Sequence of chain 1.A:
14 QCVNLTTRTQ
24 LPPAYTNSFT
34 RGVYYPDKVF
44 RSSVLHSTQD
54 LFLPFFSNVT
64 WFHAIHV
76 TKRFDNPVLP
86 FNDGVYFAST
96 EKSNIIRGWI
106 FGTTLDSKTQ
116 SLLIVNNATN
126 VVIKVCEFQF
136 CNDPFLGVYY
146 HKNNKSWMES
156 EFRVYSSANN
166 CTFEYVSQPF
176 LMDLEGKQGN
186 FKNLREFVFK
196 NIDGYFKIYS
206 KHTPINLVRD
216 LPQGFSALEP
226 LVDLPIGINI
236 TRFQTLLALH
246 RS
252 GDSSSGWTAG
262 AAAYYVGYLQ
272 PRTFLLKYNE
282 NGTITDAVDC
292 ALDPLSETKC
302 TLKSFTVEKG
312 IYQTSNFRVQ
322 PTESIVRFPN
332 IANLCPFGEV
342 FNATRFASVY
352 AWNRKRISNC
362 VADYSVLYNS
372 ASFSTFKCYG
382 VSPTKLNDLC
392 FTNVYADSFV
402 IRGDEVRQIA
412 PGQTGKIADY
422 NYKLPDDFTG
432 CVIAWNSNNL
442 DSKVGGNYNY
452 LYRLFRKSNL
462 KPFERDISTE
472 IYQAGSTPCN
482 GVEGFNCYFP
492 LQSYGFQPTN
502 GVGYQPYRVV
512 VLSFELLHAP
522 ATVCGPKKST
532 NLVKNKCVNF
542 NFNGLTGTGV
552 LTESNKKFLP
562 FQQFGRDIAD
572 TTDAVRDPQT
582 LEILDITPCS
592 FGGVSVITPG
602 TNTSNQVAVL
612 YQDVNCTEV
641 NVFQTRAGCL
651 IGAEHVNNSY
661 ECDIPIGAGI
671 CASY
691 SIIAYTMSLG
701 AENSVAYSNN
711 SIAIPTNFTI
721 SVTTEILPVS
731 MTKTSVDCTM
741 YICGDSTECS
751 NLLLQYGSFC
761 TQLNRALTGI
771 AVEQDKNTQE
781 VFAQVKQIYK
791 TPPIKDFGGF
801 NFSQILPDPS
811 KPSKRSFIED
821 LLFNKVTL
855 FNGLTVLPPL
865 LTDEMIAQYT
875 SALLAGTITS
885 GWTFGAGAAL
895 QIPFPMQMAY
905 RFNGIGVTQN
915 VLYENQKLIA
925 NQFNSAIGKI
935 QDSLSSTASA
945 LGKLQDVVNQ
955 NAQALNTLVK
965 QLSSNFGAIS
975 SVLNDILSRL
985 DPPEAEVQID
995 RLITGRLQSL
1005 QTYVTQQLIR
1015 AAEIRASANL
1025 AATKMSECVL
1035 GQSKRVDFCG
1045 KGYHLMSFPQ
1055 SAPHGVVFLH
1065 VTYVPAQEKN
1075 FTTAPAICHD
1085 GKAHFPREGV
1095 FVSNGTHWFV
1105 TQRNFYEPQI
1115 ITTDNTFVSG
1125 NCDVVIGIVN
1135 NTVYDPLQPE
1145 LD

Binding-site contacts:
Ligand atom C5 contacts residue ASN125 of chain 1.A at 3.3 Å.
Ligand atom C1 contacts residue ASN125 of chain 1.A at 3.6 Å.
Ligand atom C3 contacts residue THR124 of chain 1.A at 4.5 Å.
Ligand atom N2 contacts residue ASN125 of chain 1.A at 4.3 Å.
Ligand atom C6 contacts residue ASN125 of chain 1.A at 3.8 Å.
Ligand atom O4 contacts residue ASN125 of chain 1.A at 4.1 Å.
Ligand atom C1 contacts residue ASN122 of chain 1.A at 4.4 Å.
Ligand atom O7 contacts residue PHE157 of chain 1.A at 4.2 Å.
Ligand atom N2 contacts residue THR124 of chain 1.A at 3.7 Å.
Ligand atom C8 contacts residue GLU154 of chain 1.A at 3.3 Å.
Ligand atom C6 contacts residue VAL127 of chain 1.A at 4.1 Å (hydrophobic).
Ligand atom C2 contacts residue ASN125 of chain 1.A at 4.0 Å.
Ligand atom C4 contacts residue ASN125 of chain 1.A at 3.9 Å.
Ligand atom C7 contacts residue ASN122 of chain 1.A at 4.2 Å.
Ligand atom C2 contacts residue THR124 of chain 1.A at 4.5 Å.
Ligand atom C8 contacts residue THR124 of chain 1.A at 4.5 Å.
Ligand atom O5 contacts residue ASN125 of chain 1.A at 3.8 Å.
Ligand atom N2 contacts residue ASN122 of chain 1.A at 3.8 Å.
Ligand atom C7 contacts residue GLU154 of chain 1.A at 4.2 Å.
Ligand atom C3 contacts residue ASN125 of chain 1.A at 3.5 Å.
Ligand atom C8 contacts residue ASN122 of chain 1.A at 3.9 Å.

A small-molecule ligand and the protein it binds are described below.
Small molecule (SMILES): CC(=O)N[C@H]1[C@H](O[C@H]2[C@H](O)[C@@H](NC(C)=O)CO[C@@H]2CO)O[C@H](CO)[C@@H](O)[C@@H]1O